Sequence of chain 1.A:
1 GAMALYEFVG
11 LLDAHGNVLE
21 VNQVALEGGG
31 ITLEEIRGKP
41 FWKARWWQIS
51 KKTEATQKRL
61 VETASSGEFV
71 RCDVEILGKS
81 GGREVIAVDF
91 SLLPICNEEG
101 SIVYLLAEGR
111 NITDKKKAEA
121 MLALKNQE

Binding-site contacts:
Ligand atom C7 contacts residue TRP46 of chain 1.A at 3.5 Å (hydrophobic).
Ligand atom C8 contacts residue PHE41 of chain 1.A at 4.2 Å (hydrophobic).
Ligand atom C3 contacts residue PHE90 of chain 1.A at 4.2 Å (hydrophobic).
Ligand atom C3 contacts residue PHE8 of chain 1.A at 3.7 Å (hydrophobic).
Ligand atom C7 contacts residue PHE8 of chain 1.A at 3.7 Å (hydrophobic).
Ligand atom C2 contacts residue TRP47 of chain 1.A at 4.0 Å (hydrophobic).
Ligand atom C4 contacts residue PHE8 of chain 1.A at 3.6 Å (hydrophobic).
Ligand atom C3 contacts residue PHE41 of chain 1.A at 4.2 Å (hydrophobic).
Ligand atom C7 contacts residue PHE41 of chain 1.A at 3.7 Å (hydrophobic).
Ligand atom C5 contacts residue ALA107 of chain 1.A at 4.3 Å (hydrophobic).
Ligand atom C8 contacts residue VAL21 of chain 1.A at 3.8 Å (hydrophobic).
Ligand atom C1 contacts residue TRP47 of chain 1.A at 3.4 Å (hydrophobic).
Ligand atom C8 contacts residue ALA25 of chain 1.A at 4.1 Å (hydrophobic).
Ligand atom C6 contacts residue ALA25 of chain 1.A at 4.0 Å (hydrophobic).
Ligand atom C8 contacts residue VAL9 of chain 1.A at 3.0 Å (hydrophobic).
Ligand atom C1 contacts residue ILE76 of chain 1.A at 3.5 Å (hydrophobic).
Ligand atom C9 contacts residue GLY109 of chain 1.A at 3.2 Å.
Ligand atom C3 contacts residue GLY109 of chain 1.A at 4.2 Å.
Ligand atom C1 contacts residue PHE90 of chain 1.A at 4.2 Å (hydrophobic).
Ligand atom C5 contacts residue ALA25 of chain 1.A at 4.2 Å (hydrophobic).
Ligand atom C2 contacts residue PHE41 of chain 1.A at 3.9 Å (hydrophobic).
Ligand atom C1 contacts residue PHE8 of chain 1.A at 4.1 Å (hydrophobic).
Ligand atom C3 contacts residue GLU108 of chain 1.A at 4.0 Å.
Ligand atom C9 contacts residue PHE8 of chain 1.A at 4.1 Å (hydrophobic).
Ligand atom C6 contacts residue PHE8 of chain 1.A at 4.2 Å (hydrophobic).
Ligand atom C9 contacts residue PHE90 of chain 1.A at 3.3 Å (hydrophobic).
Ligand atom C8 contacts residue GLY10 of chain 1.A at 3.1 Å.
Ligand atom C9 contacts residue GLU108 of chain 1.A at 2.9 Å.
Ligand atom C4 contacts residue PHE41 of chain 1.A at 4.1 Å (hydrophobic).
Ligand atom C6 contacts residue TRP46 of chain 1.A at 3.7 Å (hydrophobic).
Ligand atom C6 contacts residue PHE41 of chain 1.A at 3.6 Å (hydrophobic).
Ligand atom C5 contacts residue GLY10 of chain 1.A at 4.2 Å.
Ligand atom C4 contacts residue VAL9 of chain 1.A at 4.0 Å (hydrophobic).
Ligand atom C8 contacts residue ALA107 of chain 1.A at 4.3 Å (hydrophobic).
Ligand atom C4 contacts residue GLU108 of chain 1.A at 4.2 Å.
Ligand atom C2 contacts residue PHE8 of chain 1.A at 3.8 Å (hydrophobic).
Ligand atom C4 contacts residue ALA107 of chain 1.A at 3.7 Å (hydrophobic).
Ligand atom C5 contacts residue VAL9 of chain 1.A at 4.1 Å (hydrophobic).
Ligand atom C5 contacts residue PHE41 of chain 1.A at 3.8 Å (hydrophobic).
Ligand atom C5 contacts residue PHE8 of chain 1.A at 3.9 Å (hydrophobic).

A protein and the small-molecule ligand that binds it are described below.
Small molecule (SMILES): Cc1ccc(C)c(C)c1